A small-molecule ligand and the protein it binds are described below.
Small molecule (SMILES): Nc1nc2c(ncn2[C@@H]2O[C@H](CO[P](=O)(O)O[P](=O)(O)NP(=O)(O)O)[C@@H](O)[C@H]2O)c(=O)[nH]1

Binding-site contacts:
Ligand atom O2' contacts residue PHE32 of chain 1.C at 3.3 Å.
Ligand atom N7 contacts residue ASN120 of chain 1.C at 3.1 Å (h-bond).
Ligand atom O3' contacts residue GLU35 of chain 1.C at 3.5 Å (salt-bridge).
Ligand atom O3' contacts residue ASP34 of chain 1.C at 2.6 Å (salt-bridge).
Ligand atom N1 contacts residue ASP123 of chain 1.C at 2.7 Å (salt-bridge).
Ligand atom O1A contacts residue GLY19 of chain 1.C at 3.3 Å.
Ligand atom O2G contacts residue LYS20 of chain 1.C at 2.5 Å (salt-bridge).
Ligand atom O3G contacts residue PRO38 of chain 1.C at 3.4 Å.
Ligand atom O4' contacts residue LYS121 of chain 1.C at 3.3 Å (salt-bridge).
Ligand atom C3' contacts residue GLU35 of chain 1.C at 3.6 Å.
Ligand atom O1B contacts residue MG1 of chain 1.M at 2.0 Å.
Ligand atom O6 contacts residue ASP123 of chain 1.C at 3.5 Å (salt-bridge).
Ligand atom O2' contacts residue VAL33 of chain 1.C at 2.7 Å (h-bond).
Ligand atom O2B contacts residue VAL18 of chain 1.C at 3.4 Å (h-bond).
Ligand atom O2B contacts residue GLY17 of chain 1.C at 3.6 Å (h-bond).
Ligand atom C8 contacts residue ALA22 of chain 1.C at 3.6 Å (hydrophobic).
Ligand atom O6 contacts residue ALA150 of chain 1.C at 2.9 Å (h-bond).
Ligand atom O6 contacts residue LYS121 of chain 1.C at 3.4 Å.
Ligand atom O1A contacts residue ALA22 of chain 1.C at 2.8 Å (h-bond).
Ligand atom N3B contacts residue GLY17 of chain 1.C at 3.2 Å (h-bond).
Ligand atom C8 contacts residue GLY19 of chain 1.C at 3.6 Å.
Ligand atom O2B contacts residue GLY19 of chain 1.C at 3.0 Å (h-bond).
Ligand atom PB contacts residue MG1 of chain 1.M at 3.2 Å.
Ligand atom N2 contacts residue ASP123 of chain 1.C at 2.9 Å (salt-bridge).
Ligand atom O6 contacts residue ASN120 of chain 1.C at 3.2 Å (h-bond).
Ligand atom O1G contacts residue THR39 of chain 1.C at 2.8 Å (h-bond).
Ligand atom O1A contacts residue SER21 of chain 1.C at 3.2 Å (h-bond).
Ligand atom PG contacts residue MG1 of chain 1.M at 3.1 Å.
Ligand atom O6 contacts residue SER149 of chain 1.C at 3.4 Å.
Ligand atom C6 contacts residue ASP123 of chain 1.C at 3.5 Å.
Ligand atom O2B contacts residue LYS20 of chain 1.C at 2.8 Å (salt-bridge).
Ligand atom PG contacts residue LYS20 of chain 1.C at 3.6 Å.
Ligand atom N3B contacts residue MG1 of chain 1.M at 3.3 Å.
Ligand atom O1B contacts residue SER21 of chain 1.C at 3.1 Å (h-bond).
Ligand atom O2' contacts residue ASP34 of chain 1.C at 3.0 Å (salt-bridge).
Ligand atom O2G contacts residue GLY64 of chain 1.C at 2.9 Å (h-bond).
Ligand atom O1G contacts residue MG1 of chain 1.M at 1.9 Å.
Ligand atom O1B contacts residue LYS20 of chain 1.C at 3.6 Å (salt-bridge).
Ligand atom O3A contacts residue GLY19 of chain 1.C at 3.2 Å (h-bond).
Ligand atom C2' contacts residue VAL33 of chain 1.C at 3.5 Å (hydrophobic).

Sequence of chain 1.C:
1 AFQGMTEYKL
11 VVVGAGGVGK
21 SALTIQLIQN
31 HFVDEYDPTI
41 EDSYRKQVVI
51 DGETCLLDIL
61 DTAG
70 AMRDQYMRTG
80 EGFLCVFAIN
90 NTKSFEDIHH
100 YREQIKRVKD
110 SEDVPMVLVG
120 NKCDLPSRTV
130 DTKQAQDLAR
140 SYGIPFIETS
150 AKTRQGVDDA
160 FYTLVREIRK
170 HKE